This small molecule binds to this protein.
Small molecule (SMILES): CC(=O)N[C@H]1[C@H](O[C@H]2[C@H](O)[C@@H](NC(C)=O)CO[C@@H]2CO)O[C@H](CO)[C@@H](O)[C@@H]1O

Sequence of chain 1.C:
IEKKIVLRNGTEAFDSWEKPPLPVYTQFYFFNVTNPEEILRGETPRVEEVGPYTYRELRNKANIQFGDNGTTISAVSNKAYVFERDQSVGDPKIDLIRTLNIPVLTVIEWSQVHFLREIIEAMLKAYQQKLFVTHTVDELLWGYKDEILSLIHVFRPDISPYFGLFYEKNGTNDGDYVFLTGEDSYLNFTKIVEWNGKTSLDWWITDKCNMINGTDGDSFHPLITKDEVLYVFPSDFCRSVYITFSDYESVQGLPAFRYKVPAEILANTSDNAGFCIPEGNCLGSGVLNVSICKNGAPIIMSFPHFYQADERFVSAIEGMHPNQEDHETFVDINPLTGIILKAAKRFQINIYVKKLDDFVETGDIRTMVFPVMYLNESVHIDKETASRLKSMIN

Binding-site contacts:
Ligand atom O5 contacts residue ALA80 of chain 1.C at 4.5 Å.
Ligand atom O7 contacts residue ASN170 of chain 1.C at 2.9 Å (h-bond).
Ligand atom C4 contacts residue ASN170 of chain 1.C at 4.3 Å.
Ligand atom C1 contacts residue TYR81 of chain 1.C at 3.8 Å (hydrophobic).
Ligand atom C8 contacts residue VAL82 of chain 1.C at 4.3 Å (hydrophobic).
Ligand atom N2 contacts residue ASN170 of chain 1.C at 2.9 Å (h-bond).
Ligand atom C7 contacts residue TYR81 of chain 1.C at 3.8 Å (hydrophobic).
Ligand atom C8 contacts residue TYR55 of chain 1.C at 4.3 Å (hydrophobic).
Ligand atom C2 contacts residue TYR81 of chain 1.C at 3.6 Å (hydrophobic).
Ligand atom C8 contacts residue ASN170 of chain 1.C at 4.2 Å.
Ligand atom N2 contacts residue VAL82 of chain 1.C at 4.3 Å.
Ligand atom C2 contacts residue ASN170 of chain 1.C at 2.5 Å.
Ligand atom C5 contacts residue ALA80 of chain 1.C at 4.4 Å (hydrophobic).
Ligand atom C8 contacts residue LEU58 of chain 1.C at 3.7 Å (hydrophobic).
Ligand atom C3 contacts residue ASN170 of chain 1.C at 3.8 Å.
Ligand atom C1 contacts residue ASN170 of chain 1.C at 1.4 Å.
Ligand atom O7 contacts residue ARG56 of chain 1.C at 4.1 Å.
Ligand atom C3 contacts residue VAL82 of chain 1.C at 4.5 Å (hydrophobic).
Ligand atom O7 contacts residue VAL82 of chain 1.C at 3.7 Å.
Ligand atom O6 contacts residue ASN170 of chain 1.C at 4.0 Å.
Ligand atom C8 contacts residue TYR81 of chain 1.C at 3.9 Å (hydrophobic).
Ligand atom O5 contacts residue ASN170 of chain 1.C at 2.4 Å (h-bond).
Ligand atom C5 contacts residue ASN170 of chain 1.C at 3.7 Å.
Ligand atom C7 contacts residue VAL82 of chain 1.C at 3.9 Å (hydrophobic).
Ligand atom O4 contacts residue VAL82 of chain 1.C at 3.8 Å.
Ligand atom C8 contacts residue TRP142 of chain 1.C at 3.6 Å (hydrophobic).
Ligand atom N2 contacts residue TYR81 of chain 1.C at 3.0 Å (h-bond).
Ligand atom C7 contacts residue ASN170 of chain 1.C at 3.0 Å.
Ligand atom C3 contacts residue TYR81 of chain 1.C at 3.7 Å (hydrophobic).
Ligand atom O3 contacts residue TYR81 of chain 1.C at 4.4 Å.